Sequence of chain 1.A:
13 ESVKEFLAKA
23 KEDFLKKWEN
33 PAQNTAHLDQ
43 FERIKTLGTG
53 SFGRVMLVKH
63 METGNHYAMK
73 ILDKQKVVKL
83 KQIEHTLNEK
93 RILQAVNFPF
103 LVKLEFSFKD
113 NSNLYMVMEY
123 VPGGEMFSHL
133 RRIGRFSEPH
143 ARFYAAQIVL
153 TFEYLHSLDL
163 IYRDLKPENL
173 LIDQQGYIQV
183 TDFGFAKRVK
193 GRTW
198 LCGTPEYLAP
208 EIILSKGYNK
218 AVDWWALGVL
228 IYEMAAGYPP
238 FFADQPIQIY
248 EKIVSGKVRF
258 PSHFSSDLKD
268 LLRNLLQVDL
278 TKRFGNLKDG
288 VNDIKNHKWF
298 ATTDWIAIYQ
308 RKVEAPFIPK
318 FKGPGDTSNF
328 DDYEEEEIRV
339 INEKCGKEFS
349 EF

Binding-site contacts:
Ligand atom C2 contacts residue VAL57 of chain 1.A at 3.8 Å (hydrophobic).
Ligand atom C16 contacts residue VAL104 of chain 1.A at 3.9 Å (hydrophobic).
Ligand atom C18 contacts residue ALA70 of chain 1.A at 3.9 Å (hydrophobic).
Ligand atom C3 contacts residue VAL57 of chain 1.A at 3.8 Å (hydrophobic).
Ligand atom N17 contacts residue TYR122 of chain 1.A at 3.6 Å.
Ligand atom C19 contacts residue LEU173 of chain 1.A at 3.7 Å (hydrophobic).
Ligand atom N12 contacts residue ASP184 of chain 1.A at 3.6 Å.
Ligand atom N17 contacts residue GLU121 of chain 1.A at 3.5 Å (salt-bridge).
Ligand atom C3 contacts residue ASP184 of chain 1.A at 3.6 Å.
Ligand atom C2 contacts residue ASP184 of chain 1.A at 3.6 Å.
Ligand atom C16 contacts residue VAL123 of chain 1.A at 3.8 Å (hydrophobic).
Ligand atom C6 contacts residue GLY50 of chain 1.A at 3.9 Å.
Ligand atom C18 contacts residue PHE327 of chain 1.A at 3.7 Å (hydrophobic).
Ligand atom C1 contacts residue GLY50 of chain 1.A at 3.9 Å.
Ligand atom C19 contacts residue PHE327 of chain 1.A at 3.6 Å (hydrophobic).
Ligand atom N17 contacts residue VAL123 of chain 1.A at 2.8 Å (h-bond).
Ligand atom C14 contacts residue LEU173 of chain 1.A at 3.6 Å (hydrophobic).
Ligand atom C18 contacts residue VAL123 of chain 1.A at 3.4 Å (hydrophobic).
Ligand atom N12 contacts residue MET120 of chain 1.A at 3.9 Å.
Ligand atom C16 contacts residue ALA70 of chain 1.A at 3.4 Å (hydrophobic).
Ligand atom C18 contacts residue TYR122 of chain 1.A at 3.7 Å (hydrophobic).
Ligand atom N11 contacts residue ASP184 of chain 1.A at 2.7 Å (salt-bridge).
Ligand atom C18 contacts residue LEU173 of chain 1.A at 3.9 Å (hydrophobic).
Ligand atom C4 contacts residue VAL57 of chain 1.A at 3.9 Å (hydrophobic).
Ligand atom C16 contacts residue GLU121 of chain 1.A at 3.2 Å.
Ligand atom N17 contacts residue ALA70 of chain 1.A at 3.6 Å.
Ligand atom C5 contacts residue LEU49 of chain 1.A at 4.1 Å (hydrophobic).
Ligand atom C6 contacts residue LEU49 of chain 1.A at 3.5 Å (hydrophobic).
Ligand atom C15 contacts residue LEU173 of chain 1.A at 3.5 Å (hydrophobic).
Ligand atom C19 contacts residue ALA70 of chain 1.A at 4.0 Å (hydrophobic).
Ligand atom N17 contacts residue LEU173 of chain 1.A at 3.9 Å.
Ligand atom C16 contacts residue LEU173 of chain 1.A at 3.7 Å (hydrophobic).
Ligand atom N11 contacts residue THR183 of chain 1.A at 3.3 Å (h-bond).
Ligand atom C13 contacts residue THR183 of chain 1.A at 3.9 Å.
Ligand atom C5 contacts residue PHE327 of chain 1.A at 3.9 Å (hydrophobic).
Ligand atom C15 contacts residue ALA70 of chain 1.A at 3.4 Å (hydrophobic).
Ligand atom N12 contacts residue THR183 of chain 1.A at 2.8 Å (h-bond).
Ligand atom C14 contacts residue ALA70 of chain 1.A at 3.8 Å (hydrophobic).
Ligand atom C15 contacts residue MET120 of chain 1.A at 3.9 Å (hydrophobic).
Ligand atom C5 contacts residue VAL57 of chain 1.A at 3.8 Å (hydrophobic).

A small-molecule ligand and the protein it binds are described below.
Small molecule (SMILES): c1ccc2c(-c3ccncc3)n[nH]c2c1